The small molecule below binds the protein below.
Small molecule (SMILES): CC(=O)N[C@H]1[C@H](O[C@H]2[C@H](O)[C@@H](NC(C)=O)CO[C@@H]2CO)O[C@H](CO)[C@@H](O)[C@@H]1O

Binding-site contacts:
Ligand atom N2 contacts residue ASN801 of chain 1.J at 3.0 Å (h-bond).
Ligand atom O5 contacts residue ASN801 of chain 1.J at 2.3 Å (h-bond).
Ligand atom C1 contacts residue SER803 of chain 1.J at 3.8 Å.
Ligand atom C2 contacts residue ASN801 of chain 1.J at 2.5 Å.
Ligand atom O7 contacts residue ASN801 of chain 1.J at 4.0 Å.
Ligand atom C5 contacts residue SER803 of chain 1.J at 3.7 Å.
Ligand atom O5 contacts residue SER803 of chain 1.J at 3.8 Å.
Ligand atom C4 contacts residue ASN801 of chain 1.J at 4.2 Å.
Ligand atom C5 contacts residue ASN801 of chain 1.J at 3.6 Å.
Ligand atom O6 contacts residue ASN801 of chain 1.J at 4.5 Å.
Ligand atom C6 contacts residue GLN804 of chain 1.J at 4.4 Å.
Ligand atom C3 contacts residue ASN801 of chain 1.J at 3.8 Å.
Ligand atom C1 contacts residue ASN801 of chain 1.J at 1.4 Å.
Ligand atom C7 contacts residue ASN801 of chain 1.J at 3.7 Å.
Ligand atom C8 contacts residue GLN804 of chain 1.J at 4.4 Å.
Ligand atom C6 contacts residue SER803 of chain 1.J at 4.3 Å.

Sequence of chain 1.J:
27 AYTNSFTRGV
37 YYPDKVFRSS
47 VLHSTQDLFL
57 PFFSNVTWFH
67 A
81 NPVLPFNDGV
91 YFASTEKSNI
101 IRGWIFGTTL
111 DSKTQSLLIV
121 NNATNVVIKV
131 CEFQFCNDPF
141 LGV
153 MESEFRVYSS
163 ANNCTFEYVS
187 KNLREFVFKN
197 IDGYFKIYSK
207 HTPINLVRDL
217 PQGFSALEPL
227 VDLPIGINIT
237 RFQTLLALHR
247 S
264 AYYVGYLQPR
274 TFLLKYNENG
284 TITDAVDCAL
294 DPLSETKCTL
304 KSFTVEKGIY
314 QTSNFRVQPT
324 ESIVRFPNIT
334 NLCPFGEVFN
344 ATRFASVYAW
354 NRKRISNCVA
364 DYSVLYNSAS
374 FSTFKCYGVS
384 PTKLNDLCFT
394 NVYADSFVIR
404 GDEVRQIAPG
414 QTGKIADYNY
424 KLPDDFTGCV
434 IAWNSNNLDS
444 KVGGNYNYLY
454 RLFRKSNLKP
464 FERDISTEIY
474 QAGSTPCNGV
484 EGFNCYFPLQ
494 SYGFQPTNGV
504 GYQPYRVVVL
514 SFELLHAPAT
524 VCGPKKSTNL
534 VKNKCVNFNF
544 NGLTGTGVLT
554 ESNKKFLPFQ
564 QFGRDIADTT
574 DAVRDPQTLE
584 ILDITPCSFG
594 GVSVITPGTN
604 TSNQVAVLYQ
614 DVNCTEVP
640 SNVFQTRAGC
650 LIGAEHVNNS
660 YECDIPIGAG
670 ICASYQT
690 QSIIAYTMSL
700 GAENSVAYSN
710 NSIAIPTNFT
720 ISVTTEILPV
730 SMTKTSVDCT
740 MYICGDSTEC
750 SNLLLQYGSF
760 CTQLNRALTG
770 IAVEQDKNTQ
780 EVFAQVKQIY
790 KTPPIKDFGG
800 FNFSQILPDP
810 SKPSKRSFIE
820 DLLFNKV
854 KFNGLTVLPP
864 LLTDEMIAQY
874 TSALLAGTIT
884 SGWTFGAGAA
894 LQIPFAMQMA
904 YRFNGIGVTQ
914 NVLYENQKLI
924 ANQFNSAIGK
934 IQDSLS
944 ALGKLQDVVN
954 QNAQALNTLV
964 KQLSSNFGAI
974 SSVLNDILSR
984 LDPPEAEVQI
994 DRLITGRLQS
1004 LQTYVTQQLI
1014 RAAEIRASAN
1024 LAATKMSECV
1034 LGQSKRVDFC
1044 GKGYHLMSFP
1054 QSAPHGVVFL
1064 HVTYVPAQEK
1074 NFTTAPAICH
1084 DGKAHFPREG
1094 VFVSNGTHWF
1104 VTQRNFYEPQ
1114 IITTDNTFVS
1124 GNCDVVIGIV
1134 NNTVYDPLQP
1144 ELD